Binding-site contacts:
Ligand atom C27 contacts residue GLY29 of chain 1.A at 3.5 Å.
Ligand atom F30 contacts residue ALA351 of chain 1.A at 3.2 Å.
Ligand atom N15 contacts residue ASP244 of chain 1.A at 2.9 Å (salt-bridge).
Ligand atom C12 contacts residue GLY246 of chain 1.A at 3.5 Å.
Ligand atom O25 contacts residue ILE126 of chain 1.A at 3.8 Å.
Ligand atom C17 contacts residue GLY246 of chain 1.A at 3.6 Å.
Ligand atom N13 contacts residue LEU46 of chain 1.A at 3.7 Å.
Ligand atom C19 contacts residue GLY27 of chain 1.A at 3.1 Å.
Ligand atom C20 contacts residue GLY27 of chain 1.A at 3.5 Å.
Ligand atom C17 contacts residue ASP244 of chain 1.A at 3.5 Å.
Ligand atom C14 contacts residue ILE134 of chain 1.A at 3.5 Å (hydrophobic).
Ligand atom C2 contacts residue TYR87 of chain 1.A at 3.5 Å (hydrophobic).
Ligand atom C23 contacts residue GLY246 of chain 1.A at 3.5 Å.
Ligand atom C18 contacts residue GLY29 of chain 1.A at 3.5 Å.
Ligand atom C5 contacts residue ASP48 of chain 1.A at 3.5 Å.
Ligand atom C23 contacts residue THR247 of chain 1.A at 3.8 Å.
Ligand atom N15 contacts residue GLY246 of chain 1.A at 3.6 Å (h-bond).
Ligand atom O26 contacts residue THR248 of chain 1.A at 3.4 Å (h-bond).
Ligand atom C28 contacts residue ALA351 of chain 1.A at 3.7 Å (hydrophobic).
Ligand atom C7 contacts residue GLY246 of chain 1.A at 3.7 Å.
Ligand atom C18 contacts residue THR248 of chain 1.A at 3.4 Å.
Ligand atom F29 contacts residue THR248 of chain 1.A at 3.5 Å.
Ligand atom N6 contacts residue ASP48 of chain 1.A at 2.7 Å (salt-bridge).
Ligand atom C20 contacts residue GLN28 of chain 1.A at 3.6 Å.
Ligand atom C27 contacts residue THR248 of chain 1.A at 3.7 Å.
Ligand atom N15 contacts residue ASP48 of chain 1.A at 2.9 Å (salt-bridge).
Ligand atom N22 contacts residue GLY246 of chain 1.A at 3.1 Å (h-bond).
Ligand atom C23 contacts residue SER245 of chain 1.A at 3.4 Å.
Ligand atom C17 contacts residue THR247 of chain 1.A at 3.3 Å.
Ligand atom C14 contacts residue TYR87 of chain 1.A at 3.3 Å (hydrophobic).
Ligand atom N13 contacts residue GLY246 of chain 1.A at 3.0 Å (h-bond).
Ligand atom F29 contacts residue ALA351 of chain 1.A at 3.2 Å.
Ligand atom C1 contacts residue ASP48 of chain 1.A at 3.6 Å.
Ligand atom C14 contacts residue ASP48 of chain 1.A at 3.5 Å.
Ligand atom C19 contacts residue GLY29 of chain 1.A at 3.3 Å.
Ligand atom C19 contacts residue GLN28 of chain 1.A at 3.6 Å.
Ligand atom F30 contacts residue GLU355 of chain 1.A at 3.2 Å.
Ligand atom F31 contacts residue GLY27 of chain 1.A at 3.3 Å.
Ligand atom F30 contacts residue TYR30 of chain 1.A at 2.9 Å.
Ligand atom C19 contacts residue THR248 of chain 1.A at 3.2 Å.

A small-molecule ligand and the protein it binds are described below.
Small molecule (SMILES): CN1C(=O)C[C@@](C)(c2cccc(NC(=O)c3ccc(OCC(F)(F)F)cn3)c2)N=C1N

Sequence of chain 1.A:
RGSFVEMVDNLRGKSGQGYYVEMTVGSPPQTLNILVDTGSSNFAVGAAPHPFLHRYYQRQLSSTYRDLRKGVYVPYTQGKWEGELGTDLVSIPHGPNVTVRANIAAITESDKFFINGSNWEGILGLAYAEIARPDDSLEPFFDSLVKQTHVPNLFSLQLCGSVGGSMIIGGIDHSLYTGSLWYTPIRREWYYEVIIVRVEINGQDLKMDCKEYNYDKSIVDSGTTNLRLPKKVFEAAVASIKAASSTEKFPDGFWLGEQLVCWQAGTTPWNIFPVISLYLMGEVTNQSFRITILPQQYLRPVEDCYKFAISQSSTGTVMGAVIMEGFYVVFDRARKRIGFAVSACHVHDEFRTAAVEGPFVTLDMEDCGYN